Sequence of chain 38.A:
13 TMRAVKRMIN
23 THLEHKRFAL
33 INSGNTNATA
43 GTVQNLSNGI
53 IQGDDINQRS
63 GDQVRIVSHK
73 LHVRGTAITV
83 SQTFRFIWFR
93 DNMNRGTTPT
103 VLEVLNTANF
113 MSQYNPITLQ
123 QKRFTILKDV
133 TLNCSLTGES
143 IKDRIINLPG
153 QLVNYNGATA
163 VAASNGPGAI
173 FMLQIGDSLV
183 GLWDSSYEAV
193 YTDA

A small-molecule ligand and the protein it binds are described below.
Small molecule (SMILES): O=c1ccn([C@@H]2O[C@H](CO[P](=O)(O)O[C@H]3[C@@H](O)[C@H](n4ccc(=O)[nH]c4=O)O[C@@H]3CO[P](=O)(O)O[C@H]3[C@@H](O)[C@H](n4ccc(=O)[nH]c4=O)O[C@@H]3CO[P](=O)(O)O[C@H]3[C@@H](O)[C@H](n4ccc(=O)[nH]c4=O)O[C@@H]3COP(=O)=O)[C@@H](O)[C@H]2O)c(=O)[nH]1

Binding-site contacts:
Ligand atom N3 contacts residue A3 of chain 38.B at 2.8 Å (h-bond).
Ligand atom C2 contacts residue A3 of chain 38.B at 3.5 Å.
Ligand atom C5 contacts residue ARG19 of chain 38.A at 2.9 Å.
Ligand atom P contacts residue ARG15 of chain 38.A at 3.1 Å.
Ligand atom OP1 contacts residue ARG19 of chain 38.A at 4.1 Å.
Ligand atom O4' contacts residue ARG19 of chain 38.A at 3.9 Å.
Ligand atom C4' contacts residue ARG15 of chain 38.A at 3.3 Å.
Ligand atom OP2 contacts residue ARG19 of chain 38.A at 2.1 Å (salt-bridge).
Ligand atom O3' contacts residue ARG15 of chain 38.A at 3.1 Å (salt-bridge).
Ligand atom N3 contacts residue A1 of chain 38.B at 2.7 Å (h-bond).
Ligand atom OP2 contacts residue ALA16 of chain 38.A at 4.1 Å.
Ligand atom C4 contacts residue ARG19 of chain 38.A at 3.9 Å.
Ligand atom N1 contacts residue ARG19 of chain 38.A at 3.9 Å.
Ligand atom O2 contacts residue A3 of chain 38.B at 3.2 Å.
Ligand atom C3' contacts residue ARG19 of chain 38.A at 3.4 Å.
Ligand atom C4' contacts residue ARG19 of chain 38.A at 3.7 Å.
Ligand atom O5' contacts residue ARG19 of chain 38.A at 2.1 Å (salt-bridge).
Ligand atom P contacts residue ARG19 of chain 38.A at 2.8 Å.
Ligand atom OP1 contacts residue MET14 of chain 38.A at 3.8 Å.
Ligand atom C4 contacts residue A3 of chain 38.B at 3.6 Å.
Ligand atom O2 contacts residue A2 of chain 38.B at 3.7 Å.
Ligand atom C1' contacts residue ARG19 of chain 38.A at 4.3 Å.
Ligand atom C5' contacts residue ARG15 of chain 38.A at 2.5 Å.
Ligand atom C2 contacts residue A2 of chain 38.B at 3.9 Å.
Ligand atom C4 contacts residue A1 of chain 38.B at 3.4 Å.
Ligand atom C5' contacts residue ARG19 of chain 38.A at 3.2 Å.
Ligand atom OP2 contacts residue ARG15 of chain 38.A at 2.5 Å.
Ligand atom C2 contacts residue A1 of chain 38.B at 3.1 Å.
Ligand atom O4 contacts residue A3 of chain 38.B at 2.8 Å (h-bond).
Ligand atom N3 contacts residue A2 of chain 38.B at 3.7 Å.
Ligand atom C3' contacts residue ARG15 of chain 38.A at 3.8 Å.
Ligand atom N1 contacts residue A3 of chain 38.B at 4.3 Å.
Ligand atom O2 contacts residue A1 of chain 38.B at 2.7 Å (h-bond).
Ligand atom OP1 contacts residue ARG15 of chain 38.A at 2.5 Å.
Ligand atom O4 contacts residue A1 of chain 38.B at 3.0 Å (h-bond).
Ligand atom O3' contacts residue ARG19 of chain 38.A at 3.6 Å (salt-bridge).
Ligand atom C6 contacts residue ARG19 of chain 38.A at 2.7 Å.
Ligand atom O5' contacts residue ARG15 of chain 38.A at 3.6 Å.
Ligand atom C2' contacts residue ARG19 of chain 38.A at 3.6 Å.
Ligand atom OP1 contacts residue LYS18 of chain 38.A at 3.7 Å.